The protein below binds the small molecule below.
Small molecule (SMILES): CC(C)CCC[C@@H](C)[C@H]1CC[C@H]2[C@@H]3CC=C4C[C@@H](O)CC[C@]4(C)[C@H]3CC[C@]12C

Sequence of chain 1.A:
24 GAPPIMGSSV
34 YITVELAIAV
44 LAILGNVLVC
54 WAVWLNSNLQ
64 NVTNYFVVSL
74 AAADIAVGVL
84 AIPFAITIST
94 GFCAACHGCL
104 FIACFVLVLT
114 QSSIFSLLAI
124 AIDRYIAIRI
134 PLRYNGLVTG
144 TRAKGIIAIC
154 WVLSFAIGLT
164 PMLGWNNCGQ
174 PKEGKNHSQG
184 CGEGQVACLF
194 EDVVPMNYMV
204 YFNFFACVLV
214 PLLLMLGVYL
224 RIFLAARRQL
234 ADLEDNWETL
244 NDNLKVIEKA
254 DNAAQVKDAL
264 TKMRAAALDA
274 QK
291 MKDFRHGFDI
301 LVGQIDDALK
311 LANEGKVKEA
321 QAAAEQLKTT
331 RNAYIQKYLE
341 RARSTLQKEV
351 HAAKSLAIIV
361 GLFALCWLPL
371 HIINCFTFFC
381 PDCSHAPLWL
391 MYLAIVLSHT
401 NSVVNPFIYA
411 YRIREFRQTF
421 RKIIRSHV

Binding-site contacts:
Ligand atom O1 contacts residue ER01 of chain 1.X at 4.3 Å.
Ligand atom C2 contacts residue ALA97 of chain 1.A at 4.0 Å (hydrophobic).
Ligand atom C19 contacts residue ILE105 of chain 1.A at 3.8 Å (hydrophobic).
Ligand atom C19 contacts residue PHE95 of chain 1.A at 4.3 Å (hydrophobic).
Ligand atom C18 contacts residue ILE105 of chain 1.A at 3.2 Å (hydrophobic).
Ligand atom C19 contacts residue GLY101 of chain 1.A at 3.7 Å.
Ligand atom C3 contacts residue ALA98 of chain 1.A at 4.0 Å (hydrophobic).
Ligand atom C11 contacts residue ILE105 of chain 1.A at 4.4 Å (hydrophobic).
Ligand atom C27 contacts residue LEU83 of chain 1.A at 4.2 Å (hydrophobic).
Ligand atom C12 contacts residue ER01 of chain 1.X at 3.9 Å.
Ligand atom O1 contacts residue ALA97 of chain 1.A at 3.4 Å.
Ligand atom C5 contacts residue GLY101 of chain 1.A at 3.7 Å.
Ligand atom C6 contacts residue GLY101 of chain 1.A at 3.7 Å.
Ligand atom C2 contacts residue ER01 of chain 1.X at 3.6 Å.
Ligand atom C7 contacts residue GLY101 of chain 1.A at 4.3 Å.
Ligand atom C7 contacts residue TRD1 of chain 1.W at 4.3 Å.
Ligand atom C4 contacts residue ALA97 of chain 1.A at 4.3 Å (hydrophobic).
Ligand atom C27 contacts residue ER01 of chain 1.X at 4.5 Å.
Ligand atom C10 contacts residue GLY101 of chain 1.A at 4.4 Å.
Ligand atom C18 contacts residue PHE87 of chain 1.A at 4.0 Å (hydrophobic).
Ligand atom C19 contacts residue CYS102 of chain 1.A at 4.3 Å (hydrophobic).
Ligand atom C2 contacts residue PHE95 of chain 1.A at 4.3 Å (hydrophobic).
Ligand atom C6 contacts residue TRD1 of chain 1.W at 4.2 Å.
Ligand atom C1 contacts residue ER01 of chain 1.X at 3.4 Å.
Ligand atom C3 contacts residue ALA97 of chain 1.A at 4.2 Å (hydrophobic).
Ligand atom C11 contacts residue ER01 of chain 1.X at 3.8 Å.
Ligand atom C23 contacts residue ER01 of chain 1.X at 4.4 Å.
Ligand atom O1 contacts residue ALA98 of chain 1.A at 2.9 Å (h-bond).
Ligand atom C25 contacts residue LEU83 of chain 1.A at 4.4 Å (hydrophobic).
Ligand atom C4 contacts residue GLY101 of chain 1.A at 3.8 Å.
Ligand atom O1 contacts residue GLN188 of chain 1.A at 4.0 Å.
Ligand atom C15 contacts residue TRD1 of chain 1.W at 3.8 Å.
Ligand atom C20 contacts residue PHE87 of chain 1.A at 4.5 Å (hydrophobic).
Ligand atom C21 contacts residue PHE87 of chain 1.A at 4.1 Å (hydrophobic).
Ligand atom C21 contacts residue ER01 of chain 1.X at 3.7 Å.
Ligand atom C16 contacts residue TRD1 of chain 1.W at 4.0 Å.
Ligand atom C18 contacts residue PHE104 of chain 1.A at 3.9 Å (hydrophobic).
Ligand atom C4 contacts residue ALA98 of chain 1.A at 4.0 Å (hydrophobic).
Ligand atom C23 contacts residue LEU83 of chain 1.A at 4.5 Å (hydrophobic).